Sequence of chain 2.A:
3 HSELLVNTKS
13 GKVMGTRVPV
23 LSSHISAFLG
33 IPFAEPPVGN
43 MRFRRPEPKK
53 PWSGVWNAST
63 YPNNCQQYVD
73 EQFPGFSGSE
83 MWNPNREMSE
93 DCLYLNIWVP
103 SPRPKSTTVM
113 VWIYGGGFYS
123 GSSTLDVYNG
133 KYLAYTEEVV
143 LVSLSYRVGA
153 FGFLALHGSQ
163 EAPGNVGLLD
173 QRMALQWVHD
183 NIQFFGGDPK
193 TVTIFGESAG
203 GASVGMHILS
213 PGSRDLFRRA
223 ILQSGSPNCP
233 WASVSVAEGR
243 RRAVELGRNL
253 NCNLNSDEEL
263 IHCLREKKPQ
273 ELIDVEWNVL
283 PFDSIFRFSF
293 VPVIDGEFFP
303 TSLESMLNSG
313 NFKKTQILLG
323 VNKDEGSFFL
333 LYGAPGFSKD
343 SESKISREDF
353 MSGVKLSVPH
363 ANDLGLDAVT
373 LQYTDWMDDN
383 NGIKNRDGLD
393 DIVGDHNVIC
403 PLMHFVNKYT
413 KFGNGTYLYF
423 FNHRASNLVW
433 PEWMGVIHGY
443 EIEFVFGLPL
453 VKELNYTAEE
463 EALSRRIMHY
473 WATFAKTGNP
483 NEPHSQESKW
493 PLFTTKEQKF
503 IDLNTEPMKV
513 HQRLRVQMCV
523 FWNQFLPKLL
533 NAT

This protein binds this small molecule.
Small molecule (SMILES): C=CC[N+](C)(C)c1ccc(CCC(=O)CCc2ccc([N+](C)(C)CC=C)cc2)cc1

Binding-site contacts:
Ligand atom C17 contacts residue GLY117 of chain 2.A at 4.1 Å.
Ligand atom C12 contacts residue TYR334 of chain 2.A at 3.8 Å (hydrophobic).
Ligand atom O1 contacts residue PHE290 of chain 2.A at 3.0 Å.
Ligand atom C21 contacts residue TYR130 of chain 2.A at 3.9 Å (hydrophobic).
Ligand atom C18 contacts residue GLY118 of chain 2.A at 4.1 Å.
Ligand atom C28 contacts residue TYR334 of chain 2.A at 4.1 Å (hydrophobic).
Ligand atom C5 contacts residue TYR121 of chain 2.A at 3.8 Å (hydrophobic).
Ligand atom C28 contacts residue GLN74 of chain 2.A at 3.5 Å.
Ligand atom C18 contacts residue HIS440 of chain 2.A at 3.9 Å.
Ligand atom C29 contacts residue PHE330 of chain 2.A at 3.6 Å (hydrophobic).
Ligand atom C13 contacts residue PHE331 of chain 2.A at 4.1 Å (hydrophobic).
Ligand atom C8 contacts residue TYR334 of chain 2.A at 4.0 Å (hydrophobic).
Ligand atom C5 contacts residue PHE331 of chain 2.A at 3.7 Å (hydrophobic).
Ligand atom C14 contacts residue GLY118 of chain 2.A at 4.1 Å.
Ligand atom C22 contacts residue TRP84 of chain 2.A at 3.3 Å (hydrophobic).
Ligand atom C12 contacts residue TYR121 of chain 2.A at 3.8 Å (hydrophobic).
Ligand atom C21 contacts residue GLY117 of chain 2.A at 3.4 Å.
Ligand atom C23 contacts residue TRP84 of chain 2.A at 3.9 Å (hydrophobic).
Ligand atom C21 contacts residue TRP84 of chain 2.A at 3.4 Å (hydrophobic).
Ligand atom C29 contacts residue HIS440 of chain 2.A at 3.5 Å.
Ligand atom C24 contacts residue TYR70 of chain 2.A at 3.7 Å (hydrophobic).
Ligand atom C20 contacts residue GLU199 of chain 2.A at 3.0 Å.
Ligand atom C13 contacts residue TYR121 of chain 2.A at 3.7 Å (hydrophobic).
Ligand atom C18 contacts residue SER200 of chain 2.A at 4.0 Å.
Ligand atom C7 contacts residue TYR334 of chain 2.A at 3.8 Å (hydrophobic).
Ligand atom N1 contacts residue GLY117 of chain 2.A at 4.0 Å.
Ligand atom C1 contacts residue PHE331 of chain 2.A at 3.9 Å (hydrophobic).
Ligand atom C5 contacts residue PHE330 of chain 2.A at 3.9 Å (hydrophobic).
Ligand atom C1 contacts residue PHE290 of chain 2.A at 4.0 Å (hydrophobic).
Ligand atom O1 contacts residue TYR121 of chain 2.A at 3.3 Å.
Ligand atom C23 contacts residue HIS440 of chain 2.A at 3.3 Å.
Ligand atom C26 contacts residue TYR70 of chain 2.A at 3.9 Å (hydrophobic).
Ligand atom C2 contacts residue PHE331 of chain 2.A at 3.4 Å (hydrophobic).
Ligand atom C20 contacts residue GLY117 of chain 2.A at 3.8 Å.
Ligand atom C26 contacts residue TRP279 of chain 2.A at 3.2 Å (hydrophobic).
Ligand atom N1 contacts residue TRP84 of chain 2.A at 4.0 Å.
Ligand atom C19 contacts residue GLY118 of chain 2.A at 4.0 Å.
Ligand atom C29 contacts residue TRP84 of chain 2.A at 4.0 Å (hydrophobic).
Ligand atom C6 contacts residue TYR334 of chain 2.A at 3.3 Å (hydrophobic).
Ligand atom C1 contacts residue TYR121 of chain 2.A at 3.8 Å (hydrophobic).